Sequence of chain 3.A:
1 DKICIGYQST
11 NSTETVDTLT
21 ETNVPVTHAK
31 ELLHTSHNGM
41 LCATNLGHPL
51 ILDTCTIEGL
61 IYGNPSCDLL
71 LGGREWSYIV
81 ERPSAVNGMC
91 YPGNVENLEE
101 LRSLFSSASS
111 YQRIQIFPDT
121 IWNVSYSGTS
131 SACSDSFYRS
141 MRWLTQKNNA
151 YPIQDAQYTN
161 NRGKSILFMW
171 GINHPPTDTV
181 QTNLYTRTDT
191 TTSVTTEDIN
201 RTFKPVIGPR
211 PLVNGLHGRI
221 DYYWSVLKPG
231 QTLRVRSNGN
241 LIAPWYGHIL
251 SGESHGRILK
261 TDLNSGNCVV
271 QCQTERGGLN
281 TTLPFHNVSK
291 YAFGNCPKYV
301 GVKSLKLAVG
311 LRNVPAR

Binding-site contacts:
Ligand atom C7 contacts residue ASN11 of chain 3.A at 3.6 Å.
Ligand atom C8 contacts residue ASN11 of chain 3.A at 4.3 Å.
Ligand atom C3 contacts residue ASN11 of chain 3.A at 3.8 Å.
Ligand atom O7 contacts residue ASN11 of chain 3.A at 4.2 Å.
Ligand atom N2 contacts residue ASN11 of chain 3.A at 2.9 Å (h-bond).
Ligand atom C2 contacts residue ASN11 of chain 3.A at 2.4 Å.
Ligand atom C5 contacts residue ASN11 of chain 3.A at 3.7 Å.
Ligand atom O5 contacts residue ASN11 of chain 3.A at 2.4 Å (h-bond).
Ligand atom C1 contacts residue ASN11 of chain 3.A at 1.4 Å.
Ligand atom C4 contacts residue ASN11 of chain 3.A at 4.2 Å.

A protein and the small-molecule ligand that binds it are described below.
Small molecule (SMILES): CC(=O)N[C@@H]1[C@@H](O)[C@H](O)[C@@H](CO)O[C@H]1O